Sequence of chain 1.A:
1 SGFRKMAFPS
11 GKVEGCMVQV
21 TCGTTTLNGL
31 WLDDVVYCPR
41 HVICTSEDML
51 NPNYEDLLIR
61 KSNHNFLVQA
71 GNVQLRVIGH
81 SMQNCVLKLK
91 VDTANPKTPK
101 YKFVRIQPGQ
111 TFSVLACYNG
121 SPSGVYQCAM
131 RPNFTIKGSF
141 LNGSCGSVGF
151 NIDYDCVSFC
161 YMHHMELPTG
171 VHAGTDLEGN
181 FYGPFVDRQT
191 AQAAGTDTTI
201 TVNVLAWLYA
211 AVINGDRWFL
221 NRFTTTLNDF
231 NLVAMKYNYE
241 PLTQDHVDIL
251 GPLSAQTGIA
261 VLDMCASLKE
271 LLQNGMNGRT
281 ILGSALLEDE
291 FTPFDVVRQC

This protein binds this small molecule.
Small molecule (SMILES): COCCO[C@@H](C(=O)Nc1cncc2ccccc12)c1ccc(Cl)c(Cl)c1

Binding-site contacts:
Ligand atom N1 contacts residue SER144 of chain 1.B at 3.5 Å (h-bond).
Ligand atom C9 contacts residue ASN142 of chain 1.B at 3.8 Å.
Ligand atom C6 contacts residue CYS145 of chain 1.B at 3.8 Å (hydrophobic).
Ligand atom C16 contacts residue GLN189 of chain 1.B at 3.5 Å.
Ligand atom C contacts residue THR25 of chain 1.B at 3.7 Å.
Ligand atom C12 contacts residue ASN142 of chain 1.B at 3.6 Å.
Ligand atom C2 contacts residue ASN142 of chain 1.B at 3.9 Å.
Ligand atom C8 contacts residue PHE140 of chain 1.B at 3.9 Å (hydrophobic).
Ligand atom C9 contacts residue LEU141 of chain 1.B at 3.8 Å (hydrophobic).
Ligand atom N contacts residue CYS145 of chain 1.B at 3.7 Å.
Ligand atom C7 contacts residue LEU141 of chain 1.B at 3.6 Å (hydrophobic).
Ligand atom CL1 contacts residue ASP187 of chain 1.B at 3.8 Å.
Ligand atom CL contacts residue GLN189 of chain 1.B at 3.2 Å.
Ligand atom N1 contacts residue LEU141 of chain 1.B at 3.9 Å.
Ligand atom C18 contacts residue MET49 of chain 1.B at 3.7 Å (hydrophobic).
Ligand atom C1 contacts residue ASN142 of chain 1.B at 3.8 Å.
Ligand atom N1 contacts residue PHE140 of chain 1.B at 3.7 Å.
Ligand atom CL1 contacts residue MET49 of chain 1.B at 3.8 Å.
Ligand atom N1 contacts residue HIS163 of chain 1.B at 2.6 Å (h-bond).
Ligand atom C contacts residue THR26 of chain 1.B at 3.7 Å.
Ligand atom C7 contacts residue PHE140 of chain 1.B at 3.4 Å (hydrophobic).
Ligand atom O1 contacts residue CYS145 of chain 1.B at 3.7 Å.
Ligand atom C9 contacts residue PHE140 of chain 1.B at 3.5 Å (hydrophobic).
Ligand atom C19 contacts residue MET165 of chain 1.B at 3.9 Å (hydrophobic).
Ligand atom O2 contacts residue GLU166 of chain 1.B at 3.8 Å.
Ligand atom C7 contacts residue GLU166 of chain 1.B at 3.6 Å.
Ligand atom C7 contacts residue HIS163 of chain 1.B at 3.8 Å.
Ligand atom CL contacts residue ASP187 of chain 1.B at 3.9 Å.
Ligand atom C1 contacts residue HIS41 of chain 1.B at 3.8 Å.
Ligand atom CL contacts residue ARG188 of chain 1.B at 2.9 Å.
Ligand atom C11 contacts residue ASN142 of chain 1.B at 3.8 Å.
Ligand atom C9 contacts residue GLU166 of chain 1.B at 3.4 Å.
Ligand atom C10 contacts residue ASN142 of chain 1.B at 3.8 Å.
Ligand atom O contacts residue ASN142 of chain 1.B at 3.6 Å (h-bond).
Ligand atom C8 contacts residue GLU166 of chain 1.B at 3.7 Å.
Ligand atom CL1 contacts residue HIS41 of chain 1.B at 3.4 Å.
Ligand atom C6 contacts residue HIS163 of chain 1.B at 3.0 Å.
Ligand atom C8 contacts residue LEU141 of chain 1.B at 3.8 Å (hydrophobic).
Ligand atom C19 contacts residue MET49 of chain 1.B at 3.7 Å (hydrophobic).
Ligand atom C1 contacts residue CYS145 of chain 1.B at 3.7 Å (hydrophobic).

Sequence of chain 1.B:
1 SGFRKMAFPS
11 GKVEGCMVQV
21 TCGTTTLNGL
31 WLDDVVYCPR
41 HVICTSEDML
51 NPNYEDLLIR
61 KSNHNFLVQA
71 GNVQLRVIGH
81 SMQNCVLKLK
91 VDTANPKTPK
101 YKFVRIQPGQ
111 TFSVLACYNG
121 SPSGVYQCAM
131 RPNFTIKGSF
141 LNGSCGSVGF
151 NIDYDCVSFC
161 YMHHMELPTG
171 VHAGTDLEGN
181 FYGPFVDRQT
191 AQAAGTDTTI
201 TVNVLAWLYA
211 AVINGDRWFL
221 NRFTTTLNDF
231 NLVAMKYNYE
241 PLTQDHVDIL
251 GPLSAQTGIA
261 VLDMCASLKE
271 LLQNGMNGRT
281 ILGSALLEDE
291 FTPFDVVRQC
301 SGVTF